Sequence of chain 1.D:
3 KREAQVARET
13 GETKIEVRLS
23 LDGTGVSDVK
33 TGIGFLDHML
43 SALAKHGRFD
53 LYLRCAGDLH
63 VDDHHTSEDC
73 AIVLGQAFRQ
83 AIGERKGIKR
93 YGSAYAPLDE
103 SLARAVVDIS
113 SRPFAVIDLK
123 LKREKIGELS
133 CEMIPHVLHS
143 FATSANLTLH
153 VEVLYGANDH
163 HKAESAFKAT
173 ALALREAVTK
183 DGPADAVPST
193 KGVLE

A small-molecule ligand and the protein it binds are described below.
Small molecule (SMILES): O=P(O)(O)C[C@H](O)Cn1cncn1

Binding-site contacts:
Ligand atom C6 contacts residue GLU14 of chain 1.D at 3.6 Å.
Ligand atom C7 contacts residue GLU14 of chain 1.D at 3.5 Å.
Ligand atom C8 contacts residue GLU166 of chain 2.H at 3.8 Å.
Ligand atom O11 contacts residue LYS193 of chain 2.J at 2.8 Å (salt-bridge).
Ligand atom C5 contacts residue HIS162 of chain 2.H at 3.4 Å.
Ligand atom O10 contacts residue LYS170 of chain 2.H at 2.7 Å (salt-bridge).
Ligand atom C3 contacts residue GLU70 of chain 1.D at 3.3 Å.
Ligand atom N2 contacts residue MN1 of chain 2.GA at 3.4 Å.
Ligand atom O10 contacts residue ARG92 of chain 2.J at 2.9 Å (salt-bridge).
Ligand atom P9 contacts residue ARG92 of chain 2.J at 3.8 Å.
Ligand atom C6 contacts residue MN1 of chain 2.GA at 3.7 Å.
Ligand atom O13 contacts residue HIS67 of chain 1.D at 3.2 Å (h-bond).
Ligand atom O13 contacts residue GLU14 of chain 1.D at 2.9 Å (salt-bridge).
Ligand atom N1 contacts residue HIS67 of chain 1.D at 3.2 Å (h-bond).
Ligand atom C7 contacts residue MN1 of chain 2.GA at 3.3 Å.
Ligand atom O11 contacts residue ARG114 of chain 2.J at 2.6 Å (salt-bridge).
Ligand atom O12 contacts residue SER191 of chain 2.J at 2.6 Å (h-bond).
Ligand atom O12 contacts residue ARG92 of chain 2.J at 2.8 Å (salt-bridge).
Ligand atom N4 contacts residue HIS163 of chain 2.H at 3.3 Å (h-bond).
Ligand atom O13 contacts residue GLU166 of chain 2.H at 3.0 Å (salt-bridge).
Ligand atom N1 contacts residue MN1 of chain 2.GA at 2.3 Å.
Ligand atom N4 contacts residue GLU70 of chain 1.D at 3.1 Å (salt-bridge).
Ligand atom O13 contacts residue MN1 of chain 2.GA at 2.3 Å.
Ligand atom P9 contacts residue ARG114 of chain 2.J at 3.8 Å.
Ligand atom N4 contacts residue HIS66 of chain 1.D at 3.0 Å (h-bond).
Ligand atom C5 contacts residue MN1 of chain 2.GA at 3.3 Å.
Ligand atom C8 contacts residue THR192 of chain 2.J at 3.8 Å.
Ligand atom N1 contacts residue HIS162 of chain 2.H at 3.3 Å (h-bond).
Ligand atom C7 contacts residue GLU166 of chain 2.H at 3.1 Å.
Ligand atom C6 contacts residue ARG114 of chain 2.J at 3.8 Å.
Ligand atom C3 contacts residue MN1 of chain 2.HA at 3.2 Å.
Ligand atom N4 contacts residue MN1 of chain 2.HA at 2.2 Å.
Ligand atom P9 contacts residue SER191 of chain 2.J at 3.6 Å.
Ligand atom C5 contacts residue MN1 of chain 2.HA at 3.3 Å.
Ligand atom C5 contacts residue HIS66 of chain 1.D at 3.1 Å.
Ligand atom O13 contacts residue HIS40 of chain 2.H at 3.1 Å.
Ligand atom N1 contacts residue GLU166 of chain 2.H at 3.3 Å (salt-bridge).
Ligand atom O10 contacts residue ARG114 of chain 2.J at 3.0 Å (salt-bridge).
Ligand atom C3 contacts residue ARG114 of chain 2.J at 3.7 Å.
Ligand atom C8 contacts residue GLU14 of chain 1.D at 3.6 Å.

Sequence of chain 2.H:
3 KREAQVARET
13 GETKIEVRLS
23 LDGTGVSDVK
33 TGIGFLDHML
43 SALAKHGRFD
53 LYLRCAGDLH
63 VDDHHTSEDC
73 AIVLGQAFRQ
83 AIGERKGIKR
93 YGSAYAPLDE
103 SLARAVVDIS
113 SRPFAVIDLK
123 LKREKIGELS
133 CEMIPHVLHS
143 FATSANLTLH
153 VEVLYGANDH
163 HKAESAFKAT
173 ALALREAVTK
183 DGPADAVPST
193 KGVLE

Sequence of chain 2.J:
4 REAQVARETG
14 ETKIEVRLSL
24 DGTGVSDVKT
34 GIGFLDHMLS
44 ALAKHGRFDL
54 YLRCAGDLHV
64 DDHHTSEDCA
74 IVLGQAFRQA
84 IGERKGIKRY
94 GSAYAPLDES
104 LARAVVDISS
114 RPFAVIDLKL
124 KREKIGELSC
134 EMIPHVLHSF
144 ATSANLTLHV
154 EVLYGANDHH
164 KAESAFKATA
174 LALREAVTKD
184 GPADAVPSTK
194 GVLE